The small molecule below binds the protein below.
Small molecule (SMILES): Cc1cn([C@H]2C[C@H](O[P](=O)(O)OC[C@H]3O[C@@H](n4cnc5c(N)ncnc54)C[C@@H]3O[P](=O)(O)OC[C@H]3O[C@@H](n4cnc5c(=O)nc(N)[nH]c54)C[C@@H]3O[P](=O)(O)OC[C@H]3O[C@@H](n4cnc5c(N)ncnc54)C[C@@H]3OP(=O)(O)O)[C@@H](CO[P](=O)(O)O[C@H]3C[C@H](n4cc(C)c(=O)[nH]c4=O)O[C@@H]3CO[P](=O)(O)O[C@H]3C[C@H](n4cnc5c(N)ncnc54)O[C@@H]3CO[P](=O)(O)O[C@H]3C[C@H](n4ccc(N)nc4=O)O[C@@H]3CO)O2)c(=O)[nH]c1=O

Sequence of chain 1.C:
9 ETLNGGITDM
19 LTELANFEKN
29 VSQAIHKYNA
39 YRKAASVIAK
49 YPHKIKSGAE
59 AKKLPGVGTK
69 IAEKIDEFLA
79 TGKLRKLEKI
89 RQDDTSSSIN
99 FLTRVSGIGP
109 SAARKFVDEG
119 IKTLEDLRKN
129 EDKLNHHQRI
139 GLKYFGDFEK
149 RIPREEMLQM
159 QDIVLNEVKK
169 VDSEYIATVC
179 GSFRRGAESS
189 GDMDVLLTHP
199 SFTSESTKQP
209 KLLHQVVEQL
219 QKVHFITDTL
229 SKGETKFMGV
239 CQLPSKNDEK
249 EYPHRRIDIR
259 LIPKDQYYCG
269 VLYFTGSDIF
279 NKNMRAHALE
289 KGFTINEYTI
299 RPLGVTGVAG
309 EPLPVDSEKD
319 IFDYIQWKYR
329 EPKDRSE

Binding-site contacts:
Ligand atom N2 contacts residue DT3 of chain 1.B at 3.3 Å (h-bond).
Ligand atom N6 contacts residue DT6 of chain 1.B at 2.7 Å (h-bond).
Ligand atom O2 contacts residue DA5 of chain 1.B at 3.2 Å.
Ligand atom C2 contacts residue DA4 of chain 1.B at 3.2 Å.
Ligand atom OP1 contacts residue GLU232 of chain 1.C at 3.2 Å (salt-bridge).
Ligand atom O2 contacts residue DG7 of chain 1.B at 2.4 Å (h-bond).
Ligand atom N1 contacts residue DG7 of chain 1.B at 3.2 Å (h-bond).
Ligand atom N6 contacts residue DA5 of chain 1.B at 2.9 Å (h-bond).
Ligand atom O2 contacts residue DA4 of chain 1.B at 3.0 Å (h-bond).
Ligand atom C2 contacts residue DG7 of chain 1.B at 3.4 Å.
Ligand atom O6 contacts residue DC2 of chain 1.B at 2.9 Å (h-bond).
Ligand atom OP1 contacts residue GLY231 of chain 1.C at 3.2 Å.
Ligand atom C2 contacts residue DG7 of chain 1.B at 3.2 Å.
Ligand atom OP1 contacts residue THR233 of chain 1.C at 2.8 Å (h-bond).
Ligand atom N3 contacts residue DG7 of chain 1.B at 2.9 Å (h-bond).
Ligand atom O5' contacts residue GLY231 of chain 1.C at 3.1 Å.
Ligand atom N3 contacts residue DA4 of chain 1.B at 2.6 Å (h-bond).
Ligand atom C4 contacts residue DA4 of chain 1.B at 3.5 Å.
Ligand atom N3 contacts residue DA5 of chain 1.B at 2.8 Å (h-bond).
Ligand atom O4 contacts residue DA5 of chain 1.B at 3.4 Å (h-bond).
Ligand atom O4 contacts residue DA4 of chain 1.B at 2.9 Å (h-bond).
Ligand atom C5' contacts residue GLY231 of chain 1.C at 3.4 Å.
Ligand atom N6 contacts residue DT3 of chain 1.B at 3.0 Å (h-bond).
Ligand atom OP1 contacts residue LYS234 of chain 1.C at 3.2 Å (salt-bridge).
Ligand atom N4 contacts residue DG7 of chain 1.B at 3.2 Å (h-bond).
Ligand atom N1 contacts residue DT6 of chain 1.B at 2.4 Å (h-bond).
Ligand atom N1 contacts residue DT1 of chain 1.B at 3.1 Å (h-bond).
Ligand atom N6 contacts residue DC2 of chain 1.B at 3.3 Å (h-bond).
Ligand atom N3 contacts residue DG7 of chain 1.B at 3.3 Å (h-bond).
Ligand atom O4 contacts residue DT3 of chain 1.B at 3.3 Å (h-bond).
Ligand atom C2 contacts residue DA4 of chain 1.B at 3.5 Å.
Ligand atom C2 contacts residue DT6 of chain 1.B at 3.2 Å.
Ligand atom N6 contacts residue DT1 of chain 1.B at 3.0 Å (h-bond).
Ligand atom C6 contacts residue DT6 of chain 1.B at 3.4 Å.
Ligand atom N2 contacts residue DC2 of chain 1.B at 2.8 Å (h-bond).
Ligand atom C2 contacts residue DC2 of chain 1.B at 3.3 Å.
Ligand atom C6 contacts residue DC2 of chain 1.B at 3.2 Å.
Ligand atom N1 contacts residue DT3 of chain 1.B at 2.5 Å (h-bond).
Ligand atom C2 contacts residue DT3 of chain 1.B at 3.0 Å.
Ligand atom N1 contacts residue DC2 of chain 1.B at 2.8 Å (h-bond).